This protein binds this small molecule.
Small molecule (SMILES): N[C@@H](CCC(=O)O)C(=O)O

Binding-site contacts:
Ligand atom OE2 contacts residue LYS298 of chain 1.A at 3.6 Å.
Ligand atom C contacts residue ALA284 of chain 1.A at 3.8 Å (hydrophobic).
Ligand atom OXT contacts residue ALA287 of chain 1.A at 4.2 Å.
Ligand atom OE1 contacts residue ASP281 of chain 1.A at 4.0 Å.
Ligand atom OE2 contacts residue ASP281 of chain 1.A at 3.8 Å.
Ligand atom CA contacts residue ALA284 of chain 1.A at 4.1 Å (hydrophobic).
Ligand atom N contacts residue GLY283 of chain 1.A at 3.5 Å (h-bond).
Ligand atom CB contacts residue ALA284 of chain 1.A at 3.2 Å (hydrophobic).
Ligand atom OXT contacts residue LEU296 of chain 1.A at 3.7 Å.
Ligand atom N contacts residue ALA287 of chain 1.A at 4.0 Å.
Ligand atom CG contacts residue GLY283 of chain 1.A at 4.4 Å.
Ligand atom CG contacts residue GLY299 of chain 1.A at 3.8 Å.
Ligand atom OXT contacts residue ALA284 of chain 1.A at 4.2 Å.
Ligand atom C contacts residue LEU296 of chain 1.A at 4.1 Å (hydrophobic).
Ligand atom CG contacts residue LYS298 of chain 1.A at 4.1 Å.
Ligand atom O contacts residue GLY299 of chain 1.A at 3.3 Å (h-bond).
Ligand atom CB contacts residue ASP281 of chain 1.A at 4.3 Å.
Ligand atom O contacts residue LEU296 of chain 1.A at 3.3 Å (h-bond).
Ligand atom N contacts residue ALA284 of chain 1.A at 4.3 Å.
Ligand atom CA contacts residue GLY283 of chain 1.A at 4.2 Å.
Ligand atom OXT contacts residue SER294 of chain 1.A at 3.8 Å.
Ligand atom OE1 contacts residue GLY283 of chain 1.A at 3.9 Å.
Ligand atom CG contacts residue ALA284 of chain 1.A at 4.2 Å (hydrophobic).
Ligand atom O contacts residue LYS298 of chain 1.A at 4.2 Å.
Ligand atom CG contacts residue ASP281 of chain 1.A at 3.4 Å.
Ligand atom CD contacts residue ASP281 of chain 1.A at 3.5 Å.
Ligand atom C contacts residue GLY299 of chain 1.A at 4.5 Å.
Ligand atom CB contacts residue GLY299 of chain 1.A at 4.4 Å.
Ligand atom O contacts residue LEU295 of chain 1.A at 4.2 Å.
Ligand atom O contacts residue ALA284 of chain 1.A at 3.4 Å.
Ligand atom CD contacts residue LYS298 of chain 1.A at 4.2 Å.
Ligand atom CB contacts residue GLY283 of chain 1.A at 3.3 Å.

Sequence of chain 1.A:
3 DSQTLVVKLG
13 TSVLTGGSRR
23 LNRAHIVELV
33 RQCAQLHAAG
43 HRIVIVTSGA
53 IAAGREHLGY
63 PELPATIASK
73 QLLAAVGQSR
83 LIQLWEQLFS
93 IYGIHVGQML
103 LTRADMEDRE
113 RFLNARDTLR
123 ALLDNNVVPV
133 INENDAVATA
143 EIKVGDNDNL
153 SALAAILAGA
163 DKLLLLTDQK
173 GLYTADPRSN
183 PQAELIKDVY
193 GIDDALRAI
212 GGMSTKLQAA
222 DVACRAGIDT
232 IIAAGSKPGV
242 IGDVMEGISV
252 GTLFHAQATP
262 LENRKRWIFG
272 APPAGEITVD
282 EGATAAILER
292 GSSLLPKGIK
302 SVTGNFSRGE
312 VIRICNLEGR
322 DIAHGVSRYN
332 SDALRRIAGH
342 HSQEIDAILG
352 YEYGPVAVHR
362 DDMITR